Sequence of chain 1.B:
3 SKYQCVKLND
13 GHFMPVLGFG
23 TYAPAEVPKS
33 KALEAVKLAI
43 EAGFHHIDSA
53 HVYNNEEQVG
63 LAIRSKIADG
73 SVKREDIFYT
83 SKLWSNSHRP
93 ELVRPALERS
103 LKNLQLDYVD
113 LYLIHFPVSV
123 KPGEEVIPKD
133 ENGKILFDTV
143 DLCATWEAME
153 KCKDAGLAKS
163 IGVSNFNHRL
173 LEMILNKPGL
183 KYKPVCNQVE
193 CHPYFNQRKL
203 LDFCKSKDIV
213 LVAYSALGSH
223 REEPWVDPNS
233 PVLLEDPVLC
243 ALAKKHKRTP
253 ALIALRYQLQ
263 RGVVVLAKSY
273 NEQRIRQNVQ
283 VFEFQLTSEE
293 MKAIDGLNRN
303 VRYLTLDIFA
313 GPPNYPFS

This small molecule binds to this protein.
Small molecule (SMILES): C[C@H](C(=O)O)c1ccc(-c2ccccc2)c(F)c1

Binding-site contacts:
Ligand atom O1 contacts residue NAP1 of chain 1.H at 3.2 Å.
Ligand atom C6 contacts residue VAL54 of chain 1.B at 4.2 Å (hydrophobic).
Ligand atom C9 contacts residue EDO1 of chain 1.K at 3.9 Å.
Ligand atom C1 contacts residue TYR24 of chain 1.B at 3.9 Å (hydrophobic).
Ligand atom C14 contacts residue NAP1 of chain 1.H at 3.4 Å.
Ligand atom F contacts residue PHE311 of chain 1.B at 4.2 Å.
Ligand atom F contacts residue TRP227 of chain 1.B at 3.3 Å.
Ligand atom F contacts residue ILE129 of chain 1.B at 3.6 Å.
Ligand atom C3 contacts residue VAL128 of chain 1.B at 3.9 Å (hydrophobic).
Ligand atom C contacts residue TRP227 of chain 1.B at 3.9 Å (hydrophobic).
Ligand atom O1 contacts residue TYR55 of chain 1.B at 4.0 Å.
Ligand atom C4 contacts residue ILE129 of chain 1.B at 4.0 Å (hydrophobic).
Ligand atom C3 contacts residue ILE129 of chain 1.B at 4.0 Å (hydrophobic).
Ligand atom C14 contacts residue TYR55 of chain 1.B at 3.5 Å (hydrophobic).
Ligand atom C9 contacts residue VAL54 of chain 1.B at 4.2 Å (hydrophobic).
Ligand atom C4 contacts residue VAL128 of chain 1.B at 3.7 Å (hydrophobic).
Ligand atom O contacts residue TYR55 of chain 1.B at 2.5 Å (h-bond).
Ligand atom C10 contacts residue TRP86 of chain 1.B at 3.8 Å (hydrophobic).
Ligand atom C12 contacts residue HIS117 of chain 1.B at 3.5 Å.
Ligand atom C11 contacts residue VAL54 of chain 1.B at 4.2 Å (hydrophobic).
Ligand atom C2 contacts residue TRP227 of chain 1.B at 3.7 Å (hydrophobic).
Ligand atom C13 contacts residue EDO1 of chain 1.K at 4.1 Å.
Ligand atom C6 contacts residue TRP227 of chain 1.B at 3.9 Å (hydrophobic).
Ligand atom C13 contacts residue NAP1 of chain 1.H at 3.5 Å.
Ligand atom F contacts residue TRP86 of chain 1.B at 3.8 Å.
Ligand atom C14 contacts residue EDO1 of chain 1.K at 3.8 Å.
Ligand atom C14 contacts residue HIS117 of chain 1.B at 3.5 Å.
Ligand atom C7 contacts residue EDO1 of chain 1.K at 3.8 Å.
Ligand atom C1 contacts residue TRP227 of chain 1.B at 3.4 Å (hydrophobic).
Ligand atom C3 contacts residue VAL54 of chain 1.B at 3.9 Å (hydrophobic).
Ligand atom O1 contacts residue EDO1 of chain 1.K at 2.8 Å (h-bond).
Ligand atom C8 contacts residue EDO1 of chain 1.K at 3.6 Å.
Ligand atom C8 contacts residue TYR55 of chain 1.B at 3.9 Å (hydrophobic).
Ligand atom C8 contacts residue VAL54 of chain 1.B at 4.1 Å (hydrophobic).
Ligand atom C12 contacts residue NAP1 of chain 1.H at 4.0 Å.
Ligand atom O contacts residue HIS117 of chain 1.B at 2.7 Å (h-bond).
Ligand atom C7 contacts residue TYR24 of chain 1.B at 4.0 Å (hydrophobic).
Ligand atom O contacts residue NAP1 of chain 1.H at 3.0 Å.
Ligand atom C13 contacts residue LEU308 of chain 1.B at 3.7 Å (hydrophobic).
Ligand atom C11 contacts residue TRP227 of chain 1.B at 3.7 Å (hydrophobic).